A protein and the small-molecule ligand that binds it are described below.
Small molecule (SMILES): OC[C@H]1O[C@@H](O)[C@H](O)[C@@H](O)[C@H]1O

Sequence of chain 1.F:
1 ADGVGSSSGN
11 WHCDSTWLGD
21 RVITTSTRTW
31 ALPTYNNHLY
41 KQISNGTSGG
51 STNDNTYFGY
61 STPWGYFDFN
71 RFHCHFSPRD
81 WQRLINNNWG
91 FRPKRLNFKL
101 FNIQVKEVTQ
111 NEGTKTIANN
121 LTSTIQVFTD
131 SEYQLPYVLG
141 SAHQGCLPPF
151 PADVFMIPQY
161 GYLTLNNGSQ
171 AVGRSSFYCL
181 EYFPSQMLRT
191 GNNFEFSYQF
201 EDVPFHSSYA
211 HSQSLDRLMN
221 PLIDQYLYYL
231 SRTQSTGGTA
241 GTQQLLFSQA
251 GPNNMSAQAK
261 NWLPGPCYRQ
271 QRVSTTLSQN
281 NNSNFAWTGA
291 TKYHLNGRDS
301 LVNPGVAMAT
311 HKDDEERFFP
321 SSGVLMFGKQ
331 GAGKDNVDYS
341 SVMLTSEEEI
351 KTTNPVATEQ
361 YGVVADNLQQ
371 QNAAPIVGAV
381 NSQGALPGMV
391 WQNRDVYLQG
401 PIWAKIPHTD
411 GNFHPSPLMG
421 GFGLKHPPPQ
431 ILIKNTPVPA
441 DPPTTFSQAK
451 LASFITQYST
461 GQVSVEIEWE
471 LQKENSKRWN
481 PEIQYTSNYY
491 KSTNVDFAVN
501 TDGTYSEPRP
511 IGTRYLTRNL

Sequence of chain 1.E:
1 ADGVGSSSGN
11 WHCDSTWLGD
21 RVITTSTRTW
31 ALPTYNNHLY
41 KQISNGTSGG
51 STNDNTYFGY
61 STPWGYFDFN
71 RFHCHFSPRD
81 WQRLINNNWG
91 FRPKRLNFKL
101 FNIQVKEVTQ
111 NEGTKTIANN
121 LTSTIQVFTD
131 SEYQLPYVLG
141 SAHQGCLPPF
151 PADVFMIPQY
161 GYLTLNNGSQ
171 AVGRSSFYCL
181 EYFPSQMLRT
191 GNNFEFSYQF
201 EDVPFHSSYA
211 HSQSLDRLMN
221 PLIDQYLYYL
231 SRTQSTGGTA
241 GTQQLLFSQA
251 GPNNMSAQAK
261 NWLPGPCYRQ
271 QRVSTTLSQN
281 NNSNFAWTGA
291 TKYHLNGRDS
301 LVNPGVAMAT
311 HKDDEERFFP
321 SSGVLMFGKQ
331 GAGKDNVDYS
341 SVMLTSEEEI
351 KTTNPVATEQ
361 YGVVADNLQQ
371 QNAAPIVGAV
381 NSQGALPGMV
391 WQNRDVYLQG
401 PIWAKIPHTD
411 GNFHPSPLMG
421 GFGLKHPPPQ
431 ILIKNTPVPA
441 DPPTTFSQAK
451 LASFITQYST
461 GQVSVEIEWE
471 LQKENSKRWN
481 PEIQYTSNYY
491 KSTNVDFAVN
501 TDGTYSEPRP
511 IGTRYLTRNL

Binding-site contacts:
Ligand atom O5 contacts residue TRP287 of chain 1.E at 3.3 Å.
Ligand atom C3 contacts residue TRP287 of chain 1.E at 4.3 Å (hydrophobic).
Ligand atom C6 contacts residue TRP287 of chain 1.E at 3.8 Å (hydrophobic).
Ligand atom O2 contacts residue ASN55 of chain 1.E at 3.5 Å (h-bond).
Ligand atom C3 contacts residue ASN254 of chain 1.F at 4.1 Å.
Ligand atom C4 contacts residue TRP287 of chain 1.E at 3.4 Å (hydrophobic).
Ligand atom O2 contacts residue ASN254 of chain 1.F at 4.0 Å.
Ligand atom O3 contacts residue ALA257 of chain 1.F at 4.5 Å.
Ligand atom O4 contacts residue TRP287 of chain 1.E at 2.1 Å.
Ligand atom O3 contacts residue ASN254 of chain 1.F at 3.8 Å.
Ligand atom C1 contacts residue TRP287 of chain 1.E at 3.8 Å (hydrophobic).
Ligand atom O1 contacts residue TRP287 of chain 1.E at 3.0 Å (h-bond).
Ligand atom O2 contacts residue THR52 of chain 1.E at 4.4 Å.
Ligand atom C5 contacts residue TRP287 of chain 1.E at 3.9 Å (hydrophobic).
Ligand atom O2 contacts residue SER256 of chain 1.F at 4.0 Å.
Ligand atom C2 contacts residue TRP287 of chain 1.E at 3.8 Å (hydrophobic).
Ligand atom O3 contacts residue TRP287 of chain 1.E at 3.8 Å.